Sequence of chain 3.F:
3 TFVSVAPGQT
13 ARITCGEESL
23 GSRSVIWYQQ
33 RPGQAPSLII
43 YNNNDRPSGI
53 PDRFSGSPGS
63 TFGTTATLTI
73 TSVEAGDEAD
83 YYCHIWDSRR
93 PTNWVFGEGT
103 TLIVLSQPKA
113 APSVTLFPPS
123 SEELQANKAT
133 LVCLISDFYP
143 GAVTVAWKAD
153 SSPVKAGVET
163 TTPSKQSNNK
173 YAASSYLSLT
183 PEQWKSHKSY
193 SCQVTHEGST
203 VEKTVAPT

Binding-site contacts:
Ligand atom C8 contacts residue TYR135 of chain 3.D at 4.4 Å (hydrophobic).
Ligand atom C8 contacts residue ASN118 of chain 3.D at 4.5 Å.
Ligand atom C1 contacts residue ASN118 of chain 3.D at 1.4 Å.
Ligand atom C4 contacts residue ASN118 of chain 3.D at 4.2 Å.
Ligand atom C3 contacts residue ASN118 of chain 3.D at 3.8 Å.
Ligand atom C8 contacts residue THR105 of chain 3.D at 3.8 Å.
Ligand atom O5 contacts residue ASN118 of chain 3.D at 2.4 Å (h-bond).
Ligand atom C6 contacts residue SER120 of chain 3.D at 4.5 Å.
Ligand atom C1 contacts residue TYR135 of chain 3.D at 4.2 Å (hydrophobic).
Ligand atom C7 contacts residue THR105 of chain 3.D at 3.2 Å.
Ligand atom C2 contacts residue ASN118 of chain 3.D at 2.5 Å.
Ligand atom C5 contacts residue TYR135 of chain 3.D at 4.2 Å (hydrophobic).
Ligand atom C5 contacts residue ASN118 of chain 3.D at 3.7 Å.
Ligand atom C3 contacts residue TYR135 of chain 3.D at 4.5 Å (hydrophobic).
Ligand atom O7 contacts residue THR105 of chain 3.D at 2.2 Å (h-bond).
Ligand atom N2 contacts residue THR105 of chain 3.D at 4.4 Å.
Ligand atom C7 contacts residue ASN118 of chain 3.D at 3.3 Å.
Ligand atom O7 contacts residue ASN118 of chain 3.D at 3.4 Å (h-bond).
Ligand atom O5 contacts residue TYR135 of chain 3.D at 4.5 Å.
Ligand atom N2 contacts residue ASN118 of chain 3.D at 2.9 Å (h-bond).
Ligand atom C8 contacts residue ARG91 of chain 3.F at 3.6 Å.
Ligand atom C8 contacts residue ASP290 of chain 3.D at 4.3 Å.
Ligand atom C8 contacts residue VAL104 of chain 3.D at 4.2 Å (hydrophobic).

Sequence of chain 3.D:
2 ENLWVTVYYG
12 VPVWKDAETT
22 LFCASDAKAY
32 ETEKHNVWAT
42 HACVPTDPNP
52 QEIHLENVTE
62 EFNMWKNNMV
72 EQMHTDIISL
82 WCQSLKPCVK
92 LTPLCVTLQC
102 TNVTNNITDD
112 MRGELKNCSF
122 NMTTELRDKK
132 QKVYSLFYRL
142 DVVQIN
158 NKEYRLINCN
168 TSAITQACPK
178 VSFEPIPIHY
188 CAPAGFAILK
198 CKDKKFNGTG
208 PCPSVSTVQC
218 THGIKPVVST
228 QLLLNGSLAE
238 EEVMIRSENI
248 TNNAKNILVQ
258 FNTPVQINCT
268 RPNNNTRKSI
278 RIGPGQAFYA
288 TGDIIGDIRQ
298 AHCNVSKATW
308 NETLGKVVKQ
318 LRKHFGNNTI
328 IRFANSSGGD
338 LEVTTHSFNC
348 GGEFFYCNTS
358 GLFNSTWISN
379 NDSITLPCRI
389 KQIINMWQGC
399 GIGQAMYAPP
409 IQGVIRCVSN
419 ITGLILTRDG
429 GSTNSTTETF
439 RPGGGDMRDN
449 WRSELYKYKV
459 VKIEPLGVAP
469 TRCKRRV

A protein and the small-molecule ligand that binds it are described below.
Small molecule (SMILES): CC(=O)N[C@H]1[C@H](O[C@H]2[C@H](O)[C@@H](NC(C)=O)CO[C@@H]2CO)O[C@H](CO)[C@@H](O[C@@H]2O[C@H](CO[C@H]3O[C@H](CO)[C@@H](O)[C@H](O)[C@@H]3O)[C@@H](O)[C@H](O[C@H]3O[C@H](CO)[C@@H](O)[C@H](O)[C@@H]3O)[C@@H]2O)[C@@H]1O